Binding-site contacts:
Ligand atom C02 contacts residue PHE208 of chain 1.A at 4.2 Å (hydrophobic).
Ligand atom N17 contacts residue GLU360 of chain 1.A at 3.7 Å.
Ligand atom C02 contacts residue PHE464 of chain 1.A at 3.5 Å (hydrophobic).
Ligand atom N06 contacts residue GLY291 of chain 1.A at 3.7 Å.
Ligand atom C15 contacts residue PHE107 of chain 1.A at 3.6 Å (hydrophobic).
Ligand atom N06 contacts residue THR295 of chain 1.A at 3.9 Å.
Ligand atom N17 contacts residue ARG87 of chain 1.A at 3.8 Å.
Ligand atom N04 contacts residue PHE107 of chain 1.A at 4.3 Å.
Ligand atom C07 contacts residue PHE107 of chain 1.A at 4.2 Å (hydrophobic).
Ligand atom C11 contacts residue ILE465 of chain 1.A at 4.1 Å (hydrophobic).
Ligand atom C14 contacts residue PHE107 of chain 1.A at 4.1 Å (hydrophobic).
Ligand atom C10 contacts residue ILE465 of chain 1.A at 4.3 Å (hydrophobic).
Ligand atom N04 contacts residue THR295 of chain 1.A at 3.8 Å.
Ligand atom C01 contacts residue TRP93 of chain 1.A at 4.1 Å (hydrophobic).
Ligand atom C05 contacts residue THR295 of chain 1.A at 3.6 Å.
Ligand atom C09 contacts residue PHE107 of chain 1.A at 3.5 Å (hydrophobic).
Ligand atom C14 contacts residue HEM1 of chain 1.D at 3.8 Å.
Ligand atom C08 contacts residue THR295 of chain 1.A at 4.2 Å.
Ligand atom C16 contacts residue ARG87 of chain 1.A at 4.2 Å.
Ligand atom C08 contacts residue GLY291 of chain 1.A at 4.0 Å.
Ligand atom C07 contacts residue GLY291 of chain 1.A at 3.3 Å.
Ligand atom C01 contacts residue PHE464 of chain 1.A at 3.2 Å (hydrophobic).
Ligand atom C05 contacts residue HEM1 of chain 1.D at 3.2 Å.
Ligand atom C01 contacts residue PHE208 of chain 1.A at 4.3 Å (hydrophobic).
Ligand atom C08 contacts residue PHE107 of chain 1.A at 3.7 Å (hydrophobic).
Ligand atom C01 contacts residue PHE107 of chain 1.A at 3.5 Å (hydrophobic).
Ligand atom C11 contacts residue PHE464 of chain 1.A at 4.0 Å (hydrophobic).
Ligand atom C02 contacts residue ILE465 of chain 1.A at 3.8 Å (hydrophobic).
Ligand atom C09 contacts residue TRP93 of chain 1.A at 4.1 Å (hydrophobic).
Ligand atom C07 contacts residue HEM1 of chain 1.D at 3.4 Å.
Ligand atom C15 contacts residue HEM1 of chain 1.D at 4.1 Å.
Ligand atom C09 contacts residue GLY291 of chain 1.A at 4.2 Å.
Ligand atom C03 contacts residue ILE465 of chain 1.A at 3.7 Å (hydrophobic).
Ligand atom N17 contacts residue PHE358 of chain 1.A at 3.5 Å (h-bond).
Ligand atom C03 contacts residue THR295 of chain 1.A at 4.2 Å.
Ligand atom C10 contacts residue PHE107 of chain 1.A at 4.3 Å (hydrophobic).
Ligand atom C09 contacts residue ALA290 of chain 1.A at 4.4 Å (hydrophobic).
Ligand atom C16 contacts residue PHE358 of chain 1.A at 3.8 Å (hydrophobic).
Ligand atom N06 contacts residue HEM1 of chain 1.D at 2.4 Å.
Ligand atom C07 contacts residue THR295 of chain 1.A at 4.3 Å.

This protein binds this small molecule.
Small molecule (SMILES): N#Cc1ccc([C@@H]2CCCc3cncn32)cc1

Sequence of chain 1.A:
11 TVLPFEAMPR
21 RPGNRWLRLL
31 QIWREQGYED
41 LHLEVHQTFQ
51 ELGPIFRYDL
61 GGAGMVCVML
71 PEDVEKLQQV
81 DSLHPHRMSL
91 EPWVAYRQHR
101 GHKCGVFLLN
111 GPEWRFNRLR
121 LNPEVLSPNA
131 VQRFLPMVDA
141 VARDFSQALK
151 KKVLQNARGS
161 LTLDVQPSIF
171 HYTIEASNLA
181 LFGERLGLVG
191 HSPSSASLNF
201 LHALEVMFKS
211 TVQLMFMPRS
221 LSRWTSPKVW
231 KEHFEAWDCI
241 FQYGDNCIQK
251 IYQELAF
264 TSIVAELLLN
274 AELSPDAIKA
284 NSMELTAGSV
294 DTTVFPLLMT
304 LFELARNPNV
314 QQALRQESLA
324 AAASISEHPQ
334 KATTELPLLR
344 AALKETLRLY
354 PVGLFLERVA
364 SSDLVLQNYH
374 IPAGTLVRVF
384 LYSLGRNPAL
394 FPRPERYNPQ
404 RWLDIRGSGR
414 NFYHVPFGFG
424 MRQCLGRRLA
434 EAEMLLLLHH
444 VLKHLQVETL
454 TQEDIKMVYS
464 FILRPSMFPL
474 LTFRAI